A protein and the small-molecule ligand that binds it are described below.
Small molecule (SMILES): CC(=O)N[C@@H]1[C@@H](O)[C@H](O)[C@@H](CO)O[C@H]1O

Binding-site contacts:
Ligand atom C8 contacts residue ASN766 of chain 1.A at 4.4 Å.
Ligand atom N2 contacts residue GLN790 of chain 1.A at 4.1 Å.
Ligand atom C5 contacts residue ASN766 of chain 1.A at 3.8 Å.
Ligand atom O7 contacts residue ASN766 of chain 1.A at 3.5 Å (h-bond).
Ligand atom O5 contacts residue GLN790 of chain 1.A at 3.4 Å (h-bond).
Ligand atom C7 contacts residue GLN790 of chain 1.A at 3.8 Å.
Ligand atom O5 contacts residue ASN766 of chain 1.A at 2.5 Å (h-bond).
Ligand atom C3 contacts residue ASN766 of chain 1.A at 3.8 Å.
Ligand atom C2 contacts residue ASN766 of chain 1.A at 2.4 Å.
Ligand atom O5 contacts residue ASN765 of chain 1.A at 4.2 Å.
Ligand atom N2 contacts residue ASN766 of chain 1.A at 2.8 Å (h-bond).
Ligand atom C2 contacts residue GLN790 of chain 1.A at 3.9 Å.
Ligand atom C1 contacts residue ASN766 of chain 1.A at 1.4 Å.
Ligand atom C4 contacts residue ASN766 of chain 1.A at 4.2 Å.
Ligand atom C7 contacts residue ASN766 of chain 1.A at 3.3 Å.
Ligand atom O7 contacts residue GLN790 of chain 1.A at 2.9 Å (h-bond).
Ligand atom C1 contacts residue GLN790 of chain 1.A at 3.8 Å.

Sequence of chain 1.A:
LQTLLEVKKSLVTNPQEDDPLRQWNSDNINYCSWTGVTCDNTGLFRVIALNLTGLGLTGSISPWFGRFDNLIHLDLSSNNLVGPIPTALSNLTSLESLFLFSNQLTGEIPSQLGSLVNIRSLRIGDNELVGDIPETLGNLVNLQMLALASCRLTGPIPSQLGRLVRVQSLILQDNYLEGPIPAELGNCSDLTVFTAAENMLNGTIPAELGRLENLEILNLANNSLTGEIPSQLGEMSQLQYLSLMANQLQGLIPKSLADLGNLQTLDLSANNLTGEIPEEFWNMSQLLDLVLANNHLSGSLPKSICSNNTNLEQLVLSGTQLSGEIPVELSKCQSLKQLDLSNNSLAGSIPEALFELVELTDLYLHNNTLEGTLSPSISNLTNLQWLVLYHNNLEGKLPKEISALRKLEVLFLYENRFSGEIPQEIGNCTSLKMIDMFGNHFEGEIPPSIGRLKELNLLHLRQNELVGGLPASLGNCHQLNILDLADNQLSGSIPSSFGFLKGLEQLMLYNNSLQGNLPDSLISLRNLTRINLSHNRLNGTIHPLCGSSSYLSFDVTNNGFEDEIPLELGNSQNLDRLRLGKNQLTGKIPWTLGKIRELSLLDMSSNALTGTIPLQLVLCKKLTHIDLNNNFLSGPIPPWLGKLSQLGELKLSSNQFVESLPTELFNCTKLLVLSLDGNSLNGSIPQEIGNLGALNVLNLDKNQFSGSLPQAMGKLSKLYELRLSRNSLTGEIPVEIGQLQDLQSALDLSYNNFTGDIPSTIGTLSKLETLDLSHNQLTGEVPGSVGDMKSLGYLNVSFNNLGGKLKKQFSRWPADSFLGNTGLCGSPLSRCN